Sequence of chain 1.A:
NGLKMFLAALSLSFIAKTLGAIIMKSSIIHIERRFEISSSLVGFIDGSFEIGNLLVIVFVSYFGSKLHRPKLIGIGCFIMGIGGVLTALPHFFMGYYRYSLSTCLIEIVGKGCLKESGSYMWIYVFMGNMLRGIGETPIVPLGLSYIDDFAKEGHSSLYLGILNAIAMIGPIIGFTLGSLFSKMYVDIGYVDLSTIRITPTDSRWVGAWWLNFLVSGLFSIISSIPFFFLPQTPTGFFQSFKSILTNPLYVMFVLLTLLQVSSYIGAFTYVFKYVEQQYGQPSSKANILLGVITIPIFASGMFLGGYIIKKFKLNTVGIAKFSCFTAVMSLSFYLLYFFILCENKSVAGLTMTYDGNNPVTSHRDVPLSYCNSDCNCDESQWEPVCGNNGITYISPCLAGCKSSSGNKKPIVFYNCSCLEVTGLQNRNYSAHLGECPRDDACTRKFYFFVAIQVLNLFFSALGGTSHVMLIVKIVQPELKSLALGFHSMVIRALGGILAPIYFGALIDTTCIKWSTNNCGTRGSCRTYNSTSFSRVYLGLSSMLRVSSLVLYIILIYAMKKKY

Binding-site contacts:
Ligand atom C8 contacts residue ASN503 of chain 1.A at 3.6 Å.
Ligand atom C7 contacts residue TYR502 of chain 1.A at 2.9 Å (hydrophobic).
Ligand atom C5 contacts residue ASN503 of chain 1.A at 3.6 Å.
Ligand atom C2 contacts residue TYR502 of chain 1.A at 4.5 Å (hydrophobic).
Ligand atom C4 contacts residue ASN503 of chain 1.A at 4.0 Å.
Ligand atom C3 contacts residue ASN503 of chain 1.A at 3.7 Å.
Ligand atom C1 contacts residue ASN503 of chain 1.A at 1.6 Å.
Ligand atom O7 contacts residue TYR502 of chain 1.A at 2.7 Å (h-bond).
Ligand atom O5 contacts residue ASN503 of chain 1.A at 2.4 Å (h-bond).
Ligand atom C2 contacts residue ASN503 of chain 1.A at 2.4 Å.
Ligand atom N2 contacts residue ASN503 of chain 1.A at 2.9 Å (h-bond).
Ligand atom O7 contacts residue ASN503 of chain 1.A at 3.3 Å (h-bond).
Ligand atom N2 contacts residue TYR502 of chain 1.A at 3.9 Å.
Ligand atom C7 contacts residue ASN503 of chain 1.A at 3.3 Å.
Ligand atom C8 contacts residue TYR502 of chain 1.A at 3.1 Å (hydrophobic).
Ligand atom O7 contacts residue ASN516 of chain 1.A at 4.3 Å.

The protein below binds the small molecule below.
Small molecule (SMILES): CC(=O)N[C@H]1[C@H](O[C@H]2[C@H](O)[C@@H](NC(C)=O)CO[C@@H]2CO)O[C@H](CO)[C@@H](O)[C@@H]1O